Binding-site contacts:
Ligand atom CAP contacts residue LEU493 of chain 1.H at 4.4 Å (hydrophobic).
Ligand atom CAM contacts residue ALA499 of chain 1.H at 4.0 Å (hydrophobic).
Ligand atom CAP contacts residue PHE497 of chain 1.H at 4.3 Å (hydrophobic).
Ligand atom OAH contacts residue TRP647 of chain 1.H at 4.2 Å.
Ligand atom OAG contacts residue ASN500 of chain 1.H at 3.2 Å.
Ligand atom OAH contacts residue TRP315 of chain 1.H at 3.1 Å (h-bond).
Ligand atom CAK contacts residue LEU496 of chain 1.H at 4.2 Å (hydrophobic).
Ligand atom OAF contacts residue PHE367 of chain 1.H at 4.2 Å.
Ligand atom CBB contacts residue LEU375 of chain 1.H at 4.3 Å (hydrophobic).
Ligand atom CAB contacts residue PHE522 of chain 1.G at 3.9 Å (hydrophobic).
Ligand atom CAX contacts residue TRP315 of chain 1.H at 4.3 Å (hydrophobic).
Ligand atom CAL contacts residue ALA499 of chain 1.H at 3.4 Å (hydrophobic).
Ligand atom CAE contacts residue LEU375 of chain 1.H at 4.1 Å (hydrophobic).
Ligand atom CAV contacts residue ALA499 of chain 1.H at 3.6 Å (hydrophobic).
Ligand atom CAD contacts residue PHE367 of chain 1.H at 4.1 Å (hydrophobic).
Ligand atom CAI contacts residue LEU496 of chain 1.H at 3.9 Å (hydrophobic).
Ligand atom CBB contacts residue LEU493 of chain 1.H at 3.9 Å (hydrophobic).
Ligand atom CAO contacts residue LEU526 of chain 1.G at 4.0 Å (hydrophobic).
Ligand atom OAH contacts residue TYR316 of chain 1.H at 3.0 Å (h-bond).
Ligand atom CAN contacts residue LEU526 of chain 1.G at 4.5 Å (hydrophobic).
Ligand atom CAY contacts residue ALA499 of chain 1.H at 3.6 Å (hydrophobic).
Ligand atom CAE contacts residue LEU493 of chain 1.H at 3.8 Å (hydrophobic).
Ligand atom OAG contacts residue ALA499 of chain 1.H at 3.1 Å (h-bond).
Ligand atom CAK contacts residue PHE497 of chain 1.H at 4.3 Å (hydrophobic).
Ligand atom CAQ contacts residue PHE497 of chain 1.H at 3.5 Å (hydrophobic).
Ligand atom CAX contacts residue TYR316 of chain 1.H at 3.7 Å (hydrophobic).
Ligand atom CAC contacts residue LEU375 of chain 1.H at 3.7 Å (hydrophobic).
Ligand atom CAO contacts residue LEU493 of chain 1.H at 4.3 Å (hydrophobic).
Ligand atom CAP contacts residue PHE522 of chain 1.G at 4.0 Å (hydrophobic).
Ligand atom CAQ contacts residue PHE522 of chain 1.G at 4.2 Å (hydrophobic).
Ligand atom CAY contacts residue ASN500 of chain 1.H at 4.3 Å.
Ligand atom CAD contacts residue THR371 of chain 1.H at 3.8 Å.
Ligand atom CAI contacts residue ASN500 of chain 1.H at 4.0 Å.
Ligand atom OAH contacts residue PHE364 of chain 1.H at 4.0 Å.
Ligand atom CAM contacts residue TYR316 of chain 1.H at 4.5 Å (hydrophobic).
Ligand atom OAF contacts residue ALA499 of chain 1.H at 3.0 Å (h-bond).
Ligand atom CAV contacts residue ASN500 of chain 1.H at 4.1 Å.
Ligand atom CAL contacts residue TYR316 of chain 1.H at 3.5 Å (hydrophobic).
Ligand atom CBA contacts residue CYS525 of chain 1.G at 4.5 Å (hydrophobic).
Ligand atom CAX contacts residue ALA499 of chain 1.H at 3.5 Å (hydrophobic).

Sequence of chain 1.H:
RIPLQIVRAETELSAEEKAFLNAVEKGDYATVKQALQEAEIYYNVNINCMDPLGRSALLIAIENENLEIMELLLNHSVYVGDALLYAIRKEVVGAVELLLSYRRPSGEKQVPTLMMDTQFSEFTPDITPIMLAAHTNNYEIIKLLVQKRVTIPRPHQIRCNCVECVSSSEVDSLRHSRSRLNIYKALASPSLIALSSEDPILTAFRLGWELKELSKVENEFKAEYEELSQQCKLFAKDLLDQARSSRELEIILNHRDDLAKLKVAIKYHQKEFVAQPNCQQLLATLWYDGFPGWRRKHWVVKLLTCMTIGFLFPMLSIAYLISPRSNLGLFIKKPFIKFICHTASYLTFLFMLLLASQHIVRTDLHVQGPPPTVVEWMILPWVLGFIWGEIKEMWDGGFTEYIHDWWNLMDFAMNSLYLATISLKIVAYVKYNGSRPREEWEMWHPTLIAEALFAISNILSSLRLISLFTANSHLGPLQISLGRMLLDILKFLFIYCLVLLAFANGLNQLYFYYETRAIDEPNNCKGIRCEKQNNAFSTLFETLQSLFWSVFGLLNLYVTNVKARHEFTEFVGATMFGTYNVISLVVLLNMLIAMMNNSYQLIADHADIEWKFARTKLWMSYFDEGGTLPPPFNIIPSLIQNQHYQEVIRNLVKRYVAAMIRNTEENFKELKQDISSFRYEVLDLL

This small molecule binds to this protein.
Small molecule (SMILES): CC(C)CCC[C@@H](C)[C@H]1CC[C@H]2[C@@H]3CC=C4C[C@@H](OC(=O)CCC(=O)O)CC[C@]4(C)[C@H]3CC[C@]12C

Sequence of chain 1.G:
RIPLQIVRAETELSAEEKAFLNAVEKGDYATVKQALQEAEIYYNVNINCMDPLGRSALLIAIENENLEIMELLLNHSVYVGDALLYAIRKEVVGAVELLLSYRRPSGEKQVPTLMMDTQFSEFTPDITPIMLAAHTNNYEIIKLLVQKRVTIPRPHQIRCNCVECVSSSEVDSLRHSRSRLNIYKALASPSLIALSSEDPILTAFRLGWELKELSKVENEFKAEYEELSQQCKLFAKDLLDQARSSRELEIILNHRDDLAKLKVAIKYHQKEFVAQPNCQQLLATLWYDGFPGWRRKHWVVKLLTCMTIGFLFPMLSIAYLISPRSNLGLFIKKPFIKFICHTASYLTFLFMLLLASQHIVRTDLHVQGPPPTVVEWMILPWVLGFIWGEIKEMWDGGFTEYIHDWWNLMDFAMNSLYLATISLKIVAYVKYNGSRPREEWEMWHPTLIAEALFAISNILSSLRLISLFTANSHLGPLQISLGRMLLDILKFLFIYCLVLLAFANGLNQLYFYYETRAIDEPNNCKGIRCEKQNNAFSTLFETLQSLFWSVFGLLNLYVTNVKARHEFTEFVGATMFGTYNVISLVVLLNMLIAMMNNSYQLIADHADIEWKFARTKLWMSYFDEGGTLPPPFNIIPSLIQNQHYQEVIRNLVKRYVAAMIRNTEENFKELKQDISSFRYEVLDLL